Sequence of chain 1.A:
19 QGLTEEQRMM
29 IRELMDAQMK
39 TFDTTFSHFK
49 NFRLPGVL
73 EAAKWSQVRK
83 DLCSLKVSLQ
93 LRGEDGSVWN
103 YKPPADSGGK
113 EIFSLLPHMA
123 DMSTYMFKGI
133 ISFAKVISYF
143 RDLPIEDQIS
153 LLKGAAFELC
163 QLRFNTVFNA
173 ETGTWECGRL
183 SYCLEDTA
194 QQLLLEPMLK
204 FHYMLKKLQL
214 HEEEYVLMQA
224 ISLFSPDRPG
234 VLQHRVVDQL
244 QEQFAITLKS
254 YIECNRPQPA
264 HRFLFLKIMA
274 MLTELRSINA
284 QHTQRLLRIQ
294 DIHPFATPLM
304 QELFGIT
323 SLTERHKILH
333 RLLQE

This protein binds this small molecule.
Small molecule (SMILES): O=S(=O)(c1ccc(F)cc1)C1(c2ccc(C(O)(C(F)(F)F)C(F)(F)F)cc2)CCCC1

Binding-site contacts:
Ligand atom O3 contacts residue PHE166 of chain 1.A at 4.0 Å.
Ligand atom C15 contacts residue TYR184 of chain 1.A at 3.9 Å (hydrophobic).
Ligand atom C9 contacts residue MET121 of chain 1.A at 4.0 Å (hydrophobic).
Ligand atom C10 contacts residue HIS285 of chain 1.A at 3.9 Å.
Ligand atom C13 contacts residue SER125 of chain 1.A at 4.0 Å.
Ligand atom F2 contacts residue LEU118 of chain 1.A at 3.7 Å.
Ligand atom S1 contacts residue GLN163 of chain 1.A at 3.8 Å.
Ligand atom O1 contacts residue HIS285 of chain 1.A at 2.6 Å (h-bond).
Ligand atom F2 contacts residue MET121 of chain 1.A at 3.3 Å.
Ligand atom C15 contacts residue PHE166 of chain 1.A at 4.0 Å (hydrophobic).
Ligand atom C13 contacts residue MET124 of chain 1.A at 4.0 Å (hydrophobic).
Ligand atom F7 contacts residue MET124 of chain 1.A at 3.2 Å.
Ligand atom F1 contacts residue PHE298 of chain 1.A at 3.2 Å.
Ligand atom F7 contacts residue MET121 of chain 1.A at 2.9 Å.
Ligand atom F6 contacts residue PHE298 of chain 1.A at 3.6 Å.
Ligand atom C14 contacts residue MET121 of chain 1.A at 3.6 Å (hydrophobic).
Ligand atom O3 contacts residue TRP177 of chain 1.A at 3.5 Å.
Ligand atom F6 contacts residue LEU289 of chain 1.A at 3.6 Å.
Ligand atom C16 contacts residue PHE166 of chain 1.A at 3.9 Å (hydrophobic).
Ligand atom F4 contacts residue LEU118 of chain 1.A at 3.9 Å.
Ligand atom C7 contacts residue HIS285 of chain 1.A at 3.7 Å.
Ligand atom F1 contacts residue MET303 of chain 1.A at 4.0 Å.
Ligand atom F7 contacts residue TYR184 of chain 1.A at 3.6 Å.
Ligand atom F5 contacts residue LEU87 of chain 1.A at 3.8 Å.
Ligand atom F3 contacts residue SER125 of chain 1.A at 3.0 Å.
Ligand atom C19 contacts residue LEU202 of chain 1.A at 3.7 Å (hydrophobic).
Ligand atom C1 contacts residue HIS285 of chain 1.A at 3.6 Å.
Ligand atom C14 contacts residue MET124 of chain 1.A at 3.5 Å (hydrophobic).
Ligand atom F6 contacts residue HIS285 of chain 1.A at 4.1 Å.
Ligand atom C13 contacts residue MET121 of chain 1.A at 3.7 Å (hydrophobic).
Ligand atom O1 contacts residue LEU289 of chain 1.A at 3.7 Å.
Ligand atom F5 contacts residue HIS285 of chain 1.A at 3.3 Å.
Ligand atom O2 contacts residue GLN163 of chain 1.A at 2.5 Å (h-bond).
Ligand atom C12 contacts residue PHE166 of chain 1.A at 3.8 Å (hydrophobic).
Ligand atom C19 contacts residue LEU87 of chain 1.A at 3.8 Å (hydrophobic).
Ligand atom F1 contacts residue LEU289 of chain 1.A at 3.9 Å.
Ligand atom O2 contacts residue PHE166 of chain 1.A at 3.7 Å.
Ligand atom F3 contacts residue MET121 of chain 1.A at 3.6 Å.
Ligand atom C11 contacts residue PHE166 of chain 1.A at 3.7 Å (hydrophobic).
Ligand atom C18 contacts residue TRP177 of chain 1.A at 3.7 Å (hydrophobic).